The small molecule below binds the protein below.
Small molecule (SMILES): CC(=O)N[C@@H]1[C@@H](O)[C@H](O)[C@@H](CO)O[C@H]1O

Sequence of chain 1.B:
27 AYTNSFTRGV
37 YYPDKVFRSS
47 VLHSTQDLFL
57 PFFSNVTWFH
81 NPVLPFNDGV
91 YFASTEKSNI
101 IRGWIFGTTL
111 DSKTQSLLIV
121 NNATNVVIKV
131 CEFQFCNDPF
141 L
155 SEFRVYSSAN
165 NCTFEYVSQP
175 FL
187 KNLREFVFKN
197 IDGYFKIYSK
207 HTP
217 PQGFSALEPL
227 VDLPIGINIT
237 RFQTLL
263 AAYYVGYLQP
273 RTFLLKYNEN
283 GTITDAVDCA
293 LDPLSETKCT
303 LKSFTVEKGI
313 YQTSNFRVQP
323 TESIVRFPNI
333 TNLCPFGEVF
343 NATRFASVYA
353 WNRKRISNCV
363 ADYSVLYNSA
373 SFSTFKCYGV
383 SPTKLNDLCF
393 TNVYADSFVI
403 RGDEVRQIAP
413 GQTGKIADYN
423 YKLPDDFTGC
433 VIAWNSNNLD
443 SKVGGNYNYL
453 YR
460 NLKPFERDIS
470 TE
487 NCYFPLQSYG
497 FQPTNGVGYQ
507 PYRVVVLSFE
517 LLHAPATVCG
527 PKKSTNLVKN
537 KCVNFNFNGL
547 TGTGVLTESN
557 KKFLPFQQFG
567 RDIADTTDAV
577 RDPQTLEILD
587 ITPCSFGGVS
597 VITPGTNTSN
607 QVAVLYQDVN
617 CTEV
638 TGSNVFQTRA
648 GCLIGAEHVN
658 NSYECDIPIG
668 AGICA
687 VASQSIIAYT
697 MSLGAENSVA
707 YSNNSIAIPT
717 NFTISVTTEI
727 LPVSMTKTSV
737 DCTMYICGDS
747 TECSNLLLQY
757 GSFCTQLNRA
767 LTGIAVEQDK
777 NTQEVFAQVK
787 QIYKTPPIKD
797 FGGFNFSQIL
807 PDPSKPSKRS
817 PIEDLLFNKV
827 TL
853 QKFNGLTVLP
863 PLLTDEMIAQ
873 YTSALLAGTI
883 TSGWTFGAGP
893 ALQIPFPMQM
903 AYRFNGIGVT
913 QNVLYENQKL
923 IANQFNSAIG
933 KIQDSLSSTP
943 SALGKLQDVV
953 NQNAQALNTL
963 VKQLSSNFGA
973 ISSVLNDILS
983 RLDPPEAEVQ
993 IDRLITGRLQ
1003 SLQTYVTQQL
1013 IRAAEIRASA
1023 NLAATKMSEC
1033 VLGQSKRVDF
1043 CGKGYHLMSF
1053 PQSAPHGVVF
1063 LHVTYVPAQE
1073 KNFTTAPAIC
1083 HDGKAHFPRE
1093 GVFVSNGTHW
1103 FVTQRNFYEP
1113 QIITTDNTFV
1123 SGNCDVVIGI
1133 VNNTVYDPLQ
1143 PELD

Sequence of chain 1.C:
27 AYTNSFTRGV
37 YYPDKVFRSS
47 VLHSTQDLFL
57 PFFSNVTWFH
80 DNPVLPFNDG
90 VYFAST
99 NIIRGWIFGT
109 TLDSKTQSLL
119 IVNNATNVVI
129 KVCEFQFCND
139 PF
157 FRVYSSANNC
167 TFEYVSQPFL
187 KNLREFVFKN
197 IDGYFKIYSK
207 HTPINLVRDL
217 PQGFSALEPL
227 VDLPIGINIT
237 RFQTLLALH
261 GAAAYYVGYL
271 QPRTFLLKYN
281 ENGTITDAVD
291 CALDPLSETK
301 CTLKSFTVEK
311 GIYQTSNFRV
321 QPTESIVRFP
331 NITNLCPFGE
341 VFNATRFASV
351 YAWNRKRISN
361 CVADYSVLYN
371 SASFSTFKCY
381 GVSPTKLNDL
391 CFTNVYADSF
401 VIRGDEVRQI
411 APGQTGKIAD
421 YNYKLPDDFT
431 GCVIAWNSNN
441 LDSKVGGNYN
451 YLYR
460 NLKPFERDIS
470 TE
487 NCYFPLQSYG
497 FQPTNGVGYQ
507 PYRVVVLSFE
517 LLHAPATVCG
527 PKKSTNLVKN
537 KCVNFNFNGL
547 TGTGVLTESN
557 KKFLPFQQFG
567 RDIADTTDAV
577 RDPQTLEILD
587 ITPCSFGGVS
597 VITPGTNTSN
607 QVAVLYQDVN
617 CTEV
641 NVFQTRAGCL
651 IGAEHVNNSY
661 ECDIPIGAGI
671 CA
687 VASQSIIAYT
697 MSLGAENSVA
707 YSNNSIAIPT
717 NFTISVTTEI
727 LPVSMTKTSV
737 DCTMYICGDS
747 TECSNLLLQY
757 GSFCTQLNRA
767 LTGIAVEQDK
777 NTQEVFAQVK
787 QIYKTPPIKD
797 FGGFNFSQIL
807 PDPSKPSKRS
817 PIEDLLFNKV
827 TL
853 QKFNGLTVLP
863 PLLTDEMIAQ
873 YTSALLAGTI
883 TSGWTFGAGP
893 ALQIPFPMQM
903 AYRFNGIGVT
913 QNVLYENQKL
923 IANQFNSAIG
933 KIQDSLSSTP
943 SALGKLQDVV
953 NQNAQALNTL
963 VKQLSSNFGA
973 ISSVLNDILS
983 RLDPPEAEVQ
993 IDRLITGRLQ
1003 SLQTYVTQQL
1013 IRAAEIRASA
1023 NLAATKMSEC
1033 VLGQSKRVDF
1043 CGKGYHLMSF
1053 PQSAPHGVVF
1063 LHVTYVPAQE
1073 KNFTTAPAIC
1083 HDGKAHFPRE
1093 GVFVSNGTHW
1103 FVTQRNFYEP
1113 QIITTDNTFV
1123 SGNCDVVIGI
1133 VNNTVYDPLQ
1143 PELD

Binding-site contacts:
Ligand atom O4 contacts residue ASP796 of chain 1.C at 4.4 Å.
Ligand atom C4 contacts residue ASN709 of chain 1.B at 4.3 Å.
Ligand atom O7 contacts residue ILE1130 of chain 1.B at 4.5 Å.
Ligand atom C1 contacts residue ASP796 of chain 1.C at 4.0 Å.
Ligand atom C8 contacts residue ILE1130 of chain 1.B at 4.0 Å (hydrophobic).
Ligand atom C4 contacts residue ASP796 of chain 1.C at 3.3 Å.
Ligand atom C8 contacts residue GLY1131 of chain 1.B at 3.9 Å.
Ligand atom C3 contacts residue ASP796 of chain 1.C at 4.1 Å.
Ligand atom O5 contacts residue ASP796 of chain 1.C at 2.9 Å (salt-bridge).
Ligand atom C2 contacts residue ASP796 of chain 1.C at 4.0 Å.
Ligand atom O6 contacts residue ASN709 of chain 1.B at 4.4 Å.
Ligand atom C1 contacts residue ASN709 of chain 1.B at 1.4 Å.
Ligand atom C2 contacts residue ASN709 of chain 1.B at 2.6 Å.
Ligand atom C6 contacts residue ASP796 of chain 1.C at 3.2 Å.
Ligand atom C7 contacts residue ASN709 of chain 1.B at 4.0 Å.
Ligand atom C5 contacts residue ASN709 of chain 1.B at 3.3 Å.
Ligand atom C5 contacts residue ASP796 of chain 1.C at 3.3 Å.
Ligand atom C3 contacts residue ASN709 of chain 1.B at 3.8 Å.
Ligand atom N2 contacts residue ASN709 of chain 1.B at 2.8 Å (h-bond).
Ligand atom C6 contacts residue ASN709 of chain 1.B at 4.0 Å.
Ligand atom O3 contacts residue ASP796 of chain 1.C at 4.4 Å.
Ligand atom O5 contacts residue ASN709 of chain 1.B at 2.5 Å (h-bond).